Sequence of chain 3.A:
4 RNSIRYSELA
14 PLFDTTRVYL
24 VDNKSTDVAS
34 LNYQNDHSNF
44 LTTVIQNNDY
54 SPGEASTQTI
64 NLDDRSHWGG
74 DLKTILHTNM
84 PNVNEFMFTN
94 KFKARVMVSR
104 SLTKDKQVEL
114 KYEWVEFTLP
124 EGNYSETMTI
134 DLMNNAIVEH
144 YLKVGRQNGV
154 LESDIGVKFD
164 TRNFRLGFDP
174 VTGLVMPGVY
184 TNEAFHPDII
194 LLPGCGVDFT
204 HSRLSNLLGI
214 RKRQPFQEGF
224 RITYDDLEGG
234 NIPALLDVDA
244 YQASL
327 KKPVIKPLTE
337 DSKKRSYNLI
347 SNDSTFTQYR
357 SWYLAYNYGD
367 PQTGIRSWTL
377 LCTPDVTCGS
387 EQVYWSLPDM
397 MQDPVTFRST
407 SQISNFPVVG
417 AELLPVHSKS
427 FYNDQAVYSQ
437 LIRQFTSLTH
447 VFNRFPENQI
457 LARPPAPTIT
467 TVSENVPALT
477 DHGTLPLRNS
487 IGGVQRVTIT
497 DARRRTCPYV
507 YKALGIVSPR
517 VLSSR

A small-molecule ligand and the protein it binds are described below.
Small molecule (SMILES): CCCCCCCCCCCC[N+](C)(C)CCCS(=O)(=O)O

Binding-site contacts:
Ligand atom O2S contacts residue ARG224 of chain 3.A at 4.5 Å.
Ligand atom C13 contacts residue C151 of chain 3.D at 4.5 Å.
Ligand atom O3S contacts residue ARG224 of chain 3.A at 2.9 Å (salt-bridge).
Ligand atom C2 contacts residue TRP374 of chain 3.A at 4.1 Å (hydrophobic).
Ligand atom S1 contacts residue GLY222 of chain 3.A at 3.0 Å (h-bond).
Ligand atom S1 contacts residue ARG224 of chain 3.A at 4.3 Å.
Ligand atom C6 contacts residue C151 of chain 3.D at 4.2 Å.
Ligand atom O1S contacts residue GLY222 of chain 3.A at 2.3 Å (h-bond).
Ligand atom C12 contacts residue C151 of chain 3.D at 3.4 Å.
Ligand atom C9 contacts residue C151 of chain 3.D at 3.4 Å.
Ligand atom O3S contacts residue GLY222 of chain 3.A at 2.9 Å (h-bond).
Ligand atom C16 contacts residue ASP229 of chain 3.A at 4.3 Å.
Ligand atom C8 contacts residue C151 of chain 3.D at 3.7 Å.
Ligand atom S1 contacts residue TRP374 of chain 3.A at 4.0 Å.
Ligand atom O3S contacts residue PHE223 of chain 3.A at 3.9 Å.
Ligand atom O1S contacts residue TRP374 of chain 3.A at 4.3 Å.
Ligand atom C10 contacts residue C151 of chain 3.D at 3.4 Å.
Ligand atom C7 contacts residue C151 of chain 3.D at 3.4 Å.
Ligand atom C1 contacts residue TRP374 of chain 3.A at 3.6 Å (hydrophobic).
Ligand atom C3 contacts residue TRP374 of chain 3.A at 4.3 Å (hydrophobic).
Ligand atom O3S contacts residue TRP374 of chain 3.A at 3.3 Å.
Ligand atom O1S contacts residue PHE223 of chain 3.A at 4.5 Å.
Ligand atom S1 contacts residue LYS215 of chain 3.A at 4.1 Å.
Ligand atom C11 contacts residue C151 of chain 3.D at 3.5 Å.
Ligand atom O2S contacts residue GLY222 of chain 3.A at 3.3 Å (h-bond).
Ligand atom C5 contacts residue C151 of chain 3.D at 4.0 Å.
Ligand atom O1S contacts residue LYS215 of chain 3.A at 2.7 Å (salt-bridge).